Binding-site contacts:
Ligand atom C8 contacts residue ASN125 of chain 1.J at 3.7 Å.
Ligand atom C1 contacts residue ASN125 of chain 1.J at 1.4 Å.
Ligand atom C7 contacts residue ASN125 of chain 1.J at 3.5 Å.
Ligand atom O5 contacts residue ASN125 of chain 1.J at 2.4 Å (h-bond).
Ligand atom C3 contacts residue ASN125 of chain 1.J at 3.8 Å.
Ligand atom N2 contacts residue ASN125 of chain 1.J at 2.9 Å (h-bond).
Ligand atom O6 contacts residue ASN125 of chain 1.J at 4.3 Å.
Ligand atom C2 contacts residue ASN125 of chain 1.J at 2.4 Å.
Ligand atom C4 contacts residue ASN125 of chain 1.J at 4.2 Å.
Ligand atom O7 contacts residue ASN125 of chain 1.J at 4.3 Å.
Ligand atom C5 contacts residue ASN125 of chain 1.J at 3.7 Å.

A protein and the small-molecule ligand that binds it are described below.
Small molecule (SMILES): CC(=O)N[C@@H]1[C@@H](O)[C@H](O)[C@@H](CO)O[C@H]1O

Sequence of chain 1.J:
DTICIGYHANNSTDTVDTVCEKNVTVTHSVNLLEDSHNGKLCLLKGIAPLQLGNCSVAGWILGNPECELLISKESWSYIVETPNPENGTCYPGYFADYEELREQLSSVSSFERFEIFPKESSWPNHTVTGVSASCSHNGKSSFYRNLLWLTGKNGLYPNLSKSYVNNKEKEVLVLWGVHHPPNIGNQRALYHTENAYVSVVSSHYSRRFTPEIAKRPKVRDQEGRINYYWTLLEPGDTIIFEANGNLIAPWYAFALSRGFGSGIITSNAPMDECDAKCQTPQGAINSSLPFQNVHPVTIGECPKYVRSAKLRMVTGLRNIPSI